A protein and the small-molecule ligand that binds it are described below.
Small molecule (SMILES): O=Cc1ccccc1

Sequence of chain 1.A:
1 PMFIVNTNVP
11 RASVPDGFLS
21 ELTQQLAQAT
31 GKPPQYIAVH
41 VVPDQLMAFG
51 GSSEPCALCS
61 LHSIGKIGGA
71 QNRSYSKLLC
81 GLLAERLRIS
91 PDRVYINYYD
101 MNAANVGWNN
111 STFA

Binding-site contacts:
Ligand atom C6 contacts residue ILE64 of chain 1.B at 3.8 Å (hydrophobic).
Ligand atom C6 contacts residue SER63 of chain 1.B at 3.8 Å.
Ligand atom C4 contacts residue VAL106 of chain 1.B at 3.7 Å (hydrophobic).
Ligand atom C5 contacts residue MET101 of chain 1.B at 4.4 Å (hydrophobic).
Ligand atom C2 contacts residue TYR95 of chain 1.A at 3.3 Å (hydrophobic).
Ligand atom C1 contacts residue PRO1 of chain 1.B at 2.5 Å (hydrophobic).
Ligand atom C3 contacts residue PRO1 of chain 1.B at 4.3 Å (hydrophobic).
Ligand atom C3 contacts residue MET2 of chain 1.B at 3.5 Å (hydrophobic).
Ligand atom C3 contacts residue TYR95 of chain 1.A at 3.6 Å (hydrophobic).
Ligand atom C5 contacts residue SER63 of chain 1.B at 4.0 Å.
Ligand atom O1' contacts residue PRO1 of chain 1.B at 2.2 Å (h-bond).
Ligand atom C5 contacts residue ILE64 of chain 1.B at 4.0 Å (hydrophobic).
Ligand atom C3 contacts residue VAL106 of chain 1.B at 4.1 Å (hydrophobic).
Ligand atom C2 contacts residue PRO1 of chain 1.B at 3.3 Å (hydrophobic).
Ligand atom O1' contacts residue TYR36 of chain 1.B at 3.6 Å.
Ligand atom C1' contacts residue MET2 of chain 1.B at 4.3 Å (hydrophobic).
Ligand atom O1' contacts residue TYR95 of chain 1.A at 3.6 Å (h-bond).
Ligand atom C5 contacts residue PRO1 of chain 1.B at 4.4 Å (hydrophobic).
Ligand atom C1' contacts residue TYR95 of chain 1.A at 4.2 Å (hydrophobic).
Ligand atom C4 contacts residue MET2 of chain 1.B at 3.8 Å (hydrophobic).
Ligand atom C4 contacts residue ASN97 of chain 1.A at 3.7 Å.
Ligand atom C1' contacts residue TYR36 of chain 1.B at 3.9 Å (hydrophobic).
Ligand atom C1 contacts residue MET2 of chain 1.B at 4.0 Å (hydrophobic).
Ligand atom C1' contacts residue PRO1 of chain 1.B at 1.5 Å (hydrophobic).
Ligand atom C1 contacts residue HIS62 of chain 1.B at 4.2 Å.
Ligand atom C6 contacts residue PRO1 of chain 1.B at 3.3 Å (hydrophobic).
Ligand atom C5 contacts residue HIS62 of chain 1.B at 3.8 Å.
Ligand atom C1 contacts residue TYR95 of chain 1.A at 4.4 Å (hydrophobic).
Ligand atom C2 contacts residue MET2 of chain 1.B at 3.9 Å (hydrophobic).
Ligand atom C6 contacts residue HIS62 of chain 1.B at 3.8 Å.
Ligand atom C4 contacts residue HIS62 of chain 1.B at 4.1 Å.
Ligand atom C5 contacts residue VAL106 of chain 1.B at 4.0 Å (hydrophobic).

Sequence of chain 1.B:
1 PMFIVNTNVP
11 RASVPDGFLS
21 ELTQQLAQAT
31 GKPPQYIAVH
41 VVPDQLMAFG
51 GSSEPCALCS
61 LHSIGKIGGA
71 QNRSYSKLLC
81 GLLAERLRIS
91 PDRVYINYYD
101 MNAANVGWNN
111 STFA